Sequence of chain 1.A:
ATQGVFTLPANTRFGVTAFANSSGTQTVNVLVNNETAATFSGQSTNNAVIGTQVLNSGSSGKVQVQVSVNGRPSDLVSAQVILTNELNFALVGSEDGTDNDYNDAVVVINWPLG

The protein below binds the small molecule below.
Small molecule (SMILES): C[C@H](NC(=O)[C@H](C)NC(=O)[C@H](CS)NC(=O)[C@@H](C)NC(=O)[C@H](C)NC(=O)[C@@H](N)CS)C(=O)N[C@@H](CCCCN)C(N)=O

Binding-site contacts:
Ligand atom CE contacts residue SER23 of chain 1.A at 4.0 Å.
Ligand atom CG contacts residue ZDC1 of chain 1.J at 4.4 Å.
Ligand atom NZ contacts residue ZDC1 of chain 1.J at 1.4 Å.
Ligand atom CD contacts residue ZDC1 of chain 1.J at 3.6 Å.
Ligand atom CE contacts residue ZDC1 of chain 1.J at 2.5 Å.
Ligand atom NZ contacts residue SER23 of chain 1.A at 3.5 Å.
Ligand atom CB contacts residue SER23 of chain 1.A at 3.6 Å.
Ligand atom CD contacts residue SER23 of chain 1.A at 3.2 Å.
Ligand atom CA contacts residue SER23 of chain 1.A at 4.4 Å.
Ligand atom CG contacts residue SER23 of chain 1.A at 3.4 Å.